The protein below binds the small molecule below.
Small molecule (SMILES): CO[C@H]1O[C@H](CO)[C@H](O)[C@H](O)[C@H]1O

Sequence of chain 2.A:
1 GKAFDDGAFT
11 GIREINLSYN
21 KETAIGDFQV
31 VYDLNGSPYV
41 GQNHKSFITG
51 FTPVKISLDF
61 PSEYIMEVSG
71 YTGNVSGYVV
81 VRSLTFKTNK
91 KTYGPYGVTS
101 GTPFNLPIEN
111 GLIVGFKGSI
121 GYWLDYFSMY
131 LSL

Binding-site contacts:
Ligand atom C1 contacts residue GLY121 of chain 2.A at 4.1 Å.
Ligand atom O6 contacts residue ASP125 of chain 2.A at 2.8 Å (salt-bridge).
Ligand atom C1 contacts residue TYR122 of chain 2.A at 3.7 Å (hydrophobic).
Ligand atom O4 contacts residue ASP125 of chain 2.A at 2.8 Å (salt-bridge).
Ligand atom O6 contacts residue TYR122 of chain 2.A at 3.2 Å (h-bond).
Ligand atom C3 contacts residue GLY1 of chain 2.A at 3.9 Å.
Ligand atom O5 contacts residue ASP125 of chain 2.A at 4.5 Å.
Ligand atom O6 contacts residue GLY121 of chain 2.A at 3.9 Å.
Ligand atom C6 contacts residue ASP125 of chain 2.A at 3.1 Å.
Ligand atom C6 contacts residue TYR122 of chain 2.A at 4.1 Å (hydrophobic).
Ligand atom C4 contacts residue GLY121 of chain 2.A at 4.5 Å.
Ligand atom C7 contacts residue TYR78 of chain 2.A at 3.7 Å (hydrophobic).
Ligand atom O1 contacts residue TYR78 of chain 2.A at 3.8 Å.
Ligand atom C6 contacts residue TRP123 of chain 2.A at 3.6 Å (hydrophobic).
Ligand atom O4 contacts residue GLY1 of chain 2.A at 3.2 Å (h-bond).
Ligand atom C2 contacts residue GLY1 of chain 2.A at 4.1 Å.
Ligand atom C5 contacts residue TYR78 of chain 2.A at 3.7 Å (hydrophobic).
Ligand atom C4 contacts residue ASP125 of chain 2.A at 3.3 Å.
Ligand atom C2 contacts residue PHE47 of chain 2.A at 4.3 Å (hydrophobic).
Ligand atom O2 contacts residue PHE47 of chain 2.A at 4.3 Å.
Ligand atom O3 contacts residue GLY1 of chain 2.A at 2.8 Å (h-bond).
Ligand atom O5 contacts residue TYR122 of chain 2.A at 3.0 Å (h-bond).
Ligand atom O6 contacts residue VAL80 of chain 2.A at 4.0 Å.
Ligand atom C7 contacts residue TYR122 of chain 2.A at 3.4 Å (hydrophobic).
Ligand atom C6 contacts residue VAL80 of chain 2.A at 3.8 Å (hydrophobic).
Ligand atom O5 contacts residue TRP123 of chain 2.A at 4.4 Å.
Ligand atom C1 contacts residue PHE47 of chain 2.A at 4.5 Å (hydrophobic).
Ligand atom C2 contacts residue GLY121 of chain 2.A at 4.1 Å.
Ligand atom C4 contacts residue GLY1 of chain 2.A at 4.1 Å.
Ligand atom C5 contacts residue TYR122 of chain 2.A at 4.1 Å (hydrophobic).
Ligand atom O1 contacts residue TYR122 of chain 2.A at 4.0 Å.
Ligand atom O6 contacts residue TRP123 of chain 2.A at 2.9 Å (h-bond).
Ligand atom C5 contacts residue ASP125 of chain 2.A at 3.7 Å.
Ligand atom O4 contacts residue TYR122 of chain 2.A at 4.3 Å.
Ligand atom O4 contacts residue GLY121 of chain 2.A at 3.4 Å.
Ligand atom O5 contacts residue GLY121 of chain 2.A at 3.6 Å.
Ligand atom C6 contacts residue TYR78 of chain 2.A at 3.7 Å (hydrophobic).
Ligand atom C4 contacts residue TYR78 of chain 2.A at 3.7 Å (hydrophobic).
Ligand atom C3 contacts residue TYR78 of chain 2.A at 3.7 Å (hydrophobic).